Binding-site contacts:
Ligand atom C7 contacts residue GLY10 of chain 1.B at 3.6 Å.
Ligand atom N2 contacts residue GLY10 of chain 1.B at 4.3 Å.
Ligand atom O5 contacts residue ASN14 of chain 1.B at 2.2 Å (h-bond).
Ligand atom C7 contacts residue ASN14 of chain 1.B at 3.9 Å.
Ligand atom C8 contacts residue PHE9 of chain 1.B at 3.9 Å (hydrophobic).
Ligand atom O7 contacts residue PHE9 of chain 1.B at 4.5 Å.
Ligand atom C7 contacts residue PHE9 of chain 1.B at 4.5 Å (hydrophobic).
Ligand atom C4 contacts residue ASN14 of chain 1.B at 4.2 Å.
Ligand atom C8 contacts residue LEU39 of chain 1.B at 4.2 Å (hydrophobic).
Ligand atom O7 contacts residue ASN14 of chain 1.B at 4.2 Å.
Ligand atom C1 contacts residue ASN14 of chain 1.B at 1.4 Å.
Ligand atom C2 contacts residue ASN14 of chain 1.B at 2.5 Å.
Ligand atom C5 contacts residue ASN14 of chain 1.B at 3.6 Å.
Ligand atom C8 contacts residue PHE13 of chain 1.B at 3.7 Å (hydrophobic).
Ligand atom O7 contacts residue GLY10 of chain 1.B at 3.3 Å.
Ligand atom C8 contacts residue GLY10 of chain 1.B at 3.7 Å.
Ligand atom C3 contacts residue ASN14 of chain 1.B at 3.8 Å.
Ligand atom N2 contacts residue ASN14 of chain 1.B at 3.1 Å (h-bond).

A small-molecule ligand and the protein it binds are described below.
Small molecule (SMILES): CC(=O)N[C@@H]1[C@@H](O)[C@H](O)[C@@H](CO)O[C@H]1O

Sequence of chain 1.B:
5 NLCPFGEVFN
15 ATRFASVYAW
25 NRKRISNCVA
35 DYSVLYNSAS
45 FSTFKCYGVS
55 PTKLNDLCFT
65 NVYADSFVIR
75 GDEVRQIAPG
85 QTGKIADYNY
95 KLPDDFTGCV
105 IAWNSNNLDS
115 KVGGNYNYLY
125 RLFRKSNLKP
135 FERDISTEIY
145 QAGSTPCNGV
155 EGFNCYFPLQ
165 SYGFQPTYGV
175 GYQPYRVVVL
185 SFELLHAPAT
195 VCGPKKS